The protein below binds the small molecule below.
Small molecule (SMILES): CCOC(=O)N1CCC(Nc2cc(C)ccn2)CC1

Sequence of chain 1.B:
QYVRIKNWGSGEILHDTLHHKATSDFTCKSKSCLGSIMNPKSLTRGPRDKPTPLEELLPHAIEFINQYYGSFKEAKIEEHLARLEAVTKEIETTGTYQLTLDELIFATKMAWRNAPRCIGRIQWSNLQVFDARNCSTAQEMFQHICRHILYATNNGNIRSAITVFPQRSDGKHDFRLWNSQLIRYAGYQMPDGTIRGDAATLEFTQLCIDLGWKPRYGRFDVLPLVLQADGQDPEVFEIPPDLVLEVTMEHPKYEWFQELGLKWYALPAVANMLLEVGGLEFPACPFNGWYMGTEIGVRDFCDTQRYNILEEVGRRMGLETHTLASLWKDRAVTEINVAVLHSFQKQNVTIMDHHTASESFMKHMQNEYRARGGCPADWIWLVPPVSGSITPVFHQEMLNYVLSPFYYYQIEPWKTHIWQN

Binding-site contacts:
Ligand atom C4 contacts residue PRO279 of chain 1.B at 3.9 Å (hydrophobic).
Ligand atom C1 contacts residue GLY300 of chain 1.B at 3.6 Å.
Ligand atom C18 contacts residue ASP311 of chain 1.B at 3.9 Å.
Ligand atom C11 contacts residue PRO279 of chain 1.B at 3.7 Å (hydrophobic).
Ligand atom C10 contacts residue ALA280 of chain 1.B at 3.9 Å (hydrophobic).
Ligand atom C15 contacts residue TYR276 of chain 1.B at 3.6 Å (hydrophobic).
Ligand atom C7 contacts residue PRO279 of chain 1.B at 3.9 Å (hydrophobic).
Ligand atom C19 contacts residue ARG195 of chain 1.B at 3.5 Å.
Ligand atom C2 contacts residue PRO279 of chain 1.B at 3.7 Å (hydrophobic).
Ligand atom C6 contacts residue PRO279 of chain 1.B at 3.7 Å (hydrophobic).
Ligand atom C15 contacts residue TYR302 of chain 1.B at 3.8 Å (hydrophobic).
Ligand atom C1 contacts residue PHE298 of chain 1.B at 3.7 Å (hydrophobic).
Ligand atom C4 contacts residue GLU306 of chain 1.B at 3.6 Å.
Ligand atom O16 contacts residue TYR302 of chain 1.B at 3.7 Å.
Ligand atom C6 contacts residue GLU306 of chain 1.B at 3.5 Å.
Ligand atom C18 contacts residue ARG195 of chain 1.B at 3.4 Å.
Ligand atom C14 contacts residue GLU306 of chain 1.B at 3.6 Å.
Ligand atom C4 contacts residue HEM1 of chain 1.J at 3.5 Å.
Ligand atom O16 contacts residue GLN192 of chain 1.B at 3.2 Å.
Ligand atom C3 contacts residue GLY300 of chain 1.B at 3.7 Å.
Ligand atom C4 contacts residue TRP301 of chain 1.B at 3.2 Å (hydrophobic).
Ligand atom C1 contacts residue HEM1 of chain 1.J at 3.5 Å.
Ligand atom N8 contacts residue GLU306 of chain 1.B at 2.8 Å (salt-bridge).
Ligand atom C13 contacts residue GLU306 of chain 1.B at 3.4 Å.
Ligand atom N5 contacts residue GLU306 of chain 1.B at 2.8 Å (salt-bridge).
Ligand atom N12 contacts residue TYR302 of chain 1.B at 3.7 Å.
Ligand atom C18 contacts residue ARG317 of chain 1.B at 3.9 Å.
Ligand atom C1 contacts residue ASN299 of chain 1.B at 3.8 Å.
Ligand atom C9 contacts residue GLU306 of chain 1.B at 3.8 Å.
Ligand atom C3 contacts residue HEM1 of chain 1.J at 3.3 Å.
Ligand atom C19 contacts residue ARG317 of chain 1.B at 3.2 Å.
Ligand atom N5 contacts residue PRO279 of chain 1.B at 3.6 Å.
Ligand atom C14 contacts residue HEM1 of chain 1.J at 3.4 Å.
Ligand atom C11 contacts residue TYR302 of chain 1.B at 3.6 Å (hydrophobic).
Ligand atom C1 contacts residue PRO279 of chain 1.B at 3.9 Å (hydrophobic).
Ligand atom C15 contacts residue GLN192 of chain 1.B at 3.6 Å.
Ligand atom N5 contacts residue HEM1 of chain 1.J at 3.9 Å.
Ligand atom O16 contacts residue TYR276 of chain 1.B at 2.7 Å (h-bond).
Ligand atom C18 contacts residue TYR276 of chain 1.B at 3.6 Å (hydrophobic).
Ligand atom C19 contacts residue ASP311 of chain 1.B at 3.5 Å.